Binding-site contacts:
Ligand atom N2 contacts residue ASN328 of chain 1.A at 2.9 Å (h-bond).
Ligand atom C5 contacts residue GLN577 of chain 1.A at 4.4 Å.
Ligand atom C7 contacts residue ASN328 of chain 1.A at 3.4 Å.
Ligand atom C8 contacts residue ASN328 of chain 1.A at 4.5 Å.
Ligand atom O5 contacts residue ASN328 of chain 1.A at 2.4 Å (h-bond).
Ligand atom C3 contacts residue ASN328 of chain 1.A at 3.8 Å.
Ligand atom C4 contacts residue ASN328 of chain 1.A at 4.2 Å.
Ligand atom C2 contacts residue ASN328 of chain 1.A at 2.5 Å.
Ligand atom C5 contacts residue ASN328 of chain 1.A at 3.7 Å.
Ligand atom C6 contacts residue GLN577 of chain 1.A at 3.3 Å.
Ligand atom O7 contacts residue ASN328 of chain 1.A at 3.5 Å (h-bond).
Ligand atom C1 contacts residue ASN328 of chain 1.A at 1.4 Å.
Ligand atom O6 contacts residue GLN577 of chain 1.A at 4.1 Å.

Sequence of chain 1.A:
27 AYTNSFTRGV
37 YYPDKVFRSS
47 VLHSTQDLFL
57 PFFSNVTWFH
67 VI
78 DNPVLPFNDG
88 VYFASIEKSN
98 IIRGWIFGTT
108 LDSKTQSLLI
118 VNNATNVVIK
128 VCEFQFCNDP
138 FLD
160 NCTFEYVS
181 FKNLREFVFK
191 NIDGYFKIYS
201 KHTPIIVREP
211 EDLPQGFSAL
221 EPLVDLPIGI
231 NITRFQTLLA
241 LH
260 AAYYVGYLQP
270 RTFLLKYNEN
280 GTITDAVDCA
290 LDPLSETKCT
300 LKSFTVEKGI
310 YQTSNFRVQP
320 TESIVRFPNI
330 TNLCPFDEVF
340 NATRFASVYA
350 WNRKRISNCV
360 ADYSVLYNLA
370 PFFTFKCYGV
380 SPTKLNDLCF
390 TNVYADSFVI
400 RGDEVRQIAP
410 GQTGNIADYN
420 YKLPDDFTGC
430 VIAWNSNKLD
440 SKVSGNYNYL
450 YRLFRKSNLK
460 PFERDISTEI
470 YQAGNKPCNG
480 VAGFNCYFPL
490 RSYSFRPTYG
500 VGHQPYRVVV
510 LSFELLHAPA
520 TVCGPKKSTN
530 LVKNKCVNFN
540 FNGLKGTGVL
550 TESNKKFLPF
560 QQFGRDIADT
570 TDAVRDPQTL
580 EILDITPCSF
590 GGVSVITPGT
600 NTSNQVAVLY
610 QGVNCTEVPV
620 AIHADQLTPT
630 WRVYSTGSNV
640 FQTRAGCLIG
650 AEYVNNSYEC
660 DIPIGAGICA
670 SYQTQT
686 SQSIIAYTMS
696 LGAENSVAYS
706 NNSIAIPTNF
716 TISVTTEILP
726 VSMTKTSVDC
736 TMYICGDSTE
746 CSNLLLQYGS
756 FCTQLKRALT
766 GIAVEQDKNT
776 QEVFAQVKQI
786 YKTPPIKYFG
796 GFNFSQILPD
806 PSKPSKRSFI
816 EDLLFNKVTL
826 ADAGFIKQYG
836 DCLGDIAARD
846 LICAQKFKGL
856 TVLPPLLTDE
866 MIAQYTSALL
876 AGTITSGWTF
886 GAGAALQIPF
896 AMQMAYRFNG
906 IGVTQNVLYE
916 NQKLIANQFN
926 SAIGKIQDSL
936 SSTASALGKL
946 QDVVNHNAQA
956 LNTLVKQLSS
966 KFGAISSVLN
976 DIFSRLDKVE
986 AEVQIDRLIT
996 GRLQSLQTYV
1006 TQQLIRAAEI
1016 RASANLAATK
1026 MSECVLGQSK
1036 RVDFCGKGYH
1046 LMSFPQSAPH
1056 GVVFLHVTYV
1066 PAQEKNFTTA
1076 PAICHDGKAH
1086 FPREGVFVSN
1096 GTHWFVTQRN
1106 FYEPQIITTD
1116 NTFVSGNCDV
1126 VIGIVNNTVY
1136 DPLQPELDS

The protein below binds the small molecule below.
Small molecule (SMILES): CC(=O)N[C@@H]1[C@@H](O)[C@H](O)[C@@H](CO)O[C@H]1O